Binding-site contacts:
Ligand atom CAQ contacts residue SER176 of chain 1.A at 2.4 Å.
Ligand atom CAQ contacts residue HIS41 of chain 1.A at 3.4 Å.
Ligand atom CAS contacts residue HIS41 of chain 1.A at 1.5 Å.
Ligand atom OAA contacts residue PHE195 of chain 1.A at 2.7 Å (h-bond).
Ligand atom CAN contacts residue SER191 of chain 1.A at 3.5 Å.
Ligand atom CBD contacts residue SER176 of chain 1.A at 2.7 Å.
Ligand atom CBJ contacts residue GLY193 of chain 1.A at 3.6 Å.
Ligand atom OAU contacts residue PHE195 of chain 1.A at 2.8 Å (h-bond).
Ligand atom CBI contacts residue TRP192 of chain 1.A at 3.7 Å (hydrophobic).
Ligand atom OAE contacts residue HIS41 of chain 1.A at 3.7 Å.
Ligand atom CBJ contacts residue CYS197 of chain 1.A at 3.6 Å (hydrophobic).
Ligand atom CBD contacts residue CYS172 of chain 1.A at 3.5 Å (hydrophobic).
Ligand atom OAY contacts residue TRP192 of chain 1.A at 3.2 Å.
Ligand atom NAJ contacts residue GLY193 of chain 1.A at 2.8 Å (h-bond).
Ligand atom CBI contacts residue GLY193 of chain 1.A at 3.4 Å.
Ligand atom C contacts residue GLY193 of chain 1.A at 3.5 Å.
Ligand atom CAD contacts residue PHE195 of chain 1.A at 3.7 Å (hydrophobic).
Ligand atom CBH contacts residue CYS172 of chain 1.A at 3.7 Å (hydrophobic).
Ligand atom CAO contacts residue SER191 of chain 1.A at 3.7 Å.
Ligand atom NAP contacts residue SER176 of chain 1.A at 3.0 Å (h-bond).
Ligand atom OAE contacts residue SER176 of chain 1.A at 2.3 Å (h-bond).
Ligand atom OAU contacts residue THR194 of chain 1.A at 3.1 Å.
Ligand atom CAR contacts residue SER176 of chain 1.A at 1.4 Å.
Ligand atom CAS contacts residue SER176 of chain 1.A at 2.5 Å.
Ligand atom CA contacts residue GLY193 of chain 1.A at 3.3 Å.
Ligand atom OAE contacts residue ASP175 of chain 1.A at 3.7 Å.
Ligand atom CBG contacts residue CYS172 of chain 1.A at 3.6 Å (hydrophobic).
Ligand atom CAR contacts residue HIS41 of chain 1.A at 2.6 Å.
Ligand atom CAB contacts residue PHE195 of chain 1.A at 3.6 Å (hydrophobic).
Ligand atom CAN contacts residue TRP192 of chain 1.A at 3.8 Å (hydrophobic).
Ligand atom NAP contacts residue HIS41 of chain 1.A at 3.2 Å (h-bond).
Ligand atom CBK contacts residue CYS197 of chain 1.A at 3.7 Å (hydrophobic).
Ligand atom CBH contacts residue ASN173 of chain 1.A at 3.6 Å.
Ligand atom OAA contacts residue GLN199 of chain 1.A at 2.9 Å (h-bond).
Ligand atom OAE contacts residue GLY174 of chain 1.A at 3.2 Å (h-bond).
Ligand atom OAY contacts residue GLY193 of chain 1.A at 3.1 Å (h-bond).
Ligand atom CAO contacts residue HIS41 of chain 1.A at 3.6 Å.
Ligand atom CBI contacts residue ALA171 of chain 1.A at 3.4 Å (hydrophobic).
Ligand atom CBA contacts residue HIS80 of chain 1.A at 3.8 Å.
Ligand atom NAP contacts residue SER191 of chain 1.A at 2.9 Å (h-bond).

Sequence of chain 1.A:
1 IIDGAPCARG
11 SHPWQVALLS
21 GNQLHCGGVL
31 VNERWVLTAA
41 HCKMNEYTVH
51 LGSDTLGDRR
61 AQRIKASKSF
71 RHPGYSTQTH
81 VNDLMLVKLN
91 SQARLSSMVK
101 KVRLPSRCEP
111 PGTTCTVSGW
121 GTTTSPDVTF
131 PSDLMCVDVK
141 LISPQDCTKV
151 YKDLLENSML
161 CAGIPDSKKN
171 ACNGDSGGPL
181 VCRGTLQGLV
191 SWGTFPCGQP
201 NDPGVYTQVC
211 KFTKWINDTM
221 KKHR

A protein and the small-molecule ligand that binds it are described below.
Small molecule (SMILES): C[C@H](NC(=O)CCC(=O)O)C(=O)N[C@@H](C)C(=O)N1CCC[C@H]1C(=O)N[C@@H](Cc1ccccc1)[C@H](O)CCl